A protein and the small-molecule ligand that binds it are described below.
Small molecule (SMILES): CCCCc1nc2c(N)nc3ccccc3c2n1Cc1ccc(CN)cc1

Sequence of chain 1.A:
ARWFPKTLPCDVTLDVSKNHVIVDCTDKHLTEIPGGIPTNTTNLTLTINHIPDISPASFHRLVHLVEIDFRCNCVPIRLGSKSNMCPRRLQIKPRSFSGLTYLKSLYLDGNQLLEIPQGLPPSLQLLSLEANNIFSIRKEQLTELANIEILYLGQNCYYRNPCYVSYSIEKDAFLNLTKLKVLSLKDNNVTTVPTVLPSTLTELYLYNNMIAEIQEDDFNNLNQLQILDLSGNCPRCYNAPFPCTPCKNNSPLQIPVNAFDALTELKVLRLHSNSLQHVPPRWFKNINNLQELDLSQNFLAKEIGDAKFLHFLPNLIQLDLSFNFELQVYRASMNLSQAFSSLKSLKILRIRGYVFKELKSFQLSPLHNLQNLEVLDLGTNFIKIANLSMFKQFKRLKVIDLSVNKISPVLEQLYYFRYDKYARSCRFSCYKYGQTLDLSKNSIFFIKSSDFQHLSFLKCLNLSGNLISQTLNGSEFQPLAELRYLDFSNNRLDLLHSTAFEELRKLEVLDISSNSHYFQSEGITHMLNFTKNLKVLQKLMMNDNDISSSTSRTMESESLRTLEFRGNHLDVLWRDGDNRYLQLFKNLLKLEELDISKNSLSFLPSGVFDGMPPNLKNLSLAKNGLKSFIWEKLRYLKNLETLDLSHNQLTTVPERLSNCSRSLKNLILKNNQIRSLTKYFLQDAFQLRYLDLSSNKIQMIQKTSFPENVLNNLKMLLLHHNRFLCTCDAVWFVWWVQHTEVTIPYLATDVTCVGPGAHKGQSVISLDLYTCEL

Sequence of chain 1.B:
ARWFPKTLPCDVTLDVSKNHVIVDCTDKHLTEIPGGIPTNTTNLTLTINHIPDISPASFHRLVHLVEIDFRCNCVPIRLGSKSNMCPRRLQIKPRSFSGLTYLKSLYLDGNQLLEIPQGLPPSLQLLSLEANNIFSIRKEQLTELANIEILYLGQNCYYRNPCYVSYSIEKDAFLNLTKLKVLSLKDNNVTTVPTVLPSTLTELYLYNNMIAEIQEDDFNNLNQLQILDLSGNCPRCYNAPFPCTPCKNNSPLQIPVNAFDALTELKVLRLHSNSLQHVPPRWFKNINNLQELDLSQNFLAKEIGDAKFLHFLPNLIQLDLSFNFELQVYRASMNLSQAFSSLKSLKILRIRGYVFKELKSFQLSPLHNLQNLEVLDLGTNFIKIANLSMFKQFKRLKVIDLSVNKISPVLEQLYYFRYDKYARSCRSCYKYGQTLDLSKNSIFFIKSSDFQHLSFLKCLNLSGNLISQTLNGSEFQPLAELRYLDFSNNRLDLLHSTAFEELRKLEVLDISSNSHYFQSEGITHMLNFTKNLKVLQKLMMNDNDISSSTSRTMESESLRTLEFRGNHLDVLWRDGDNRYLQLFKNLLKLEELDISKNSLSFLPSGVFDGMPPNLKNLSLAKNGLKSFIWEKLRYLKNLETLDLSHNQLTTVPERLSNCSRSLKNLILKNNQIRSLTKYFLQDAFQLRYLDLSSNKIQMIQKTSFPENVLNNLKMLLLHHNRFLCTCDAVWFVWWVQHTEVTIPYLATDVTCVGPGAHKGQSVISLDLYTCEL

Binding-site contacts:
Ligand atom C13 contacts residue GLY562 of chain 1.B at 3.6 Å.
Ligand atom C12 contacts residue PHE329 of chain 1.A at 3.7 Å (hydrophobic).
Ligand atom C6 contacts residue ILE563 of chain 1.B at 3.8 Å (hydrophobic).
Ligand atom C16 contacts residue VAL333 of chain 1.A at 3.3 Å (hydrophobic).
Ligand atom C17 contacts residue GLN332 of chain 1.A at 3.4 Å.
Ligand atom C20 contacts residue LEU535 of chain 1.B at 3.8 Å (hydrophobic).
Ligand atom C13 contacts residue PHE329 of chain 1.A at 3.7 Å (hydrophobic).
Ligand atom C17 contacts residue TYR334 of chain 1.A at 3.7 Å (hydrophobic).
Ligand atom C17 contacts residue VAL333 of chain 1.A at 3.5 Å (hydrophobic).
Ligand atom C7 contacts residue PHE386 of chain 1.A at 3.6 Å (hydrophobic).
Ligand atom C11 contacts residue GLY562 of chain 1.B at 3.2 Å.
Ligand atom C20 contacts residue GLN332 of chain 1.A at 3.8 Å.
Ligand atom C6 contacts residue PHE386 of chain 1.A at 3.7 Å (hydrophobic).
Ligand atom C5 contacts residue TYR334 of chain 1.A at 3.7 Å (hydrophobic).
Ligand atom C21 contacts residue SO41 of chain 1.FA at 2.8 Å.
Ligand atom C2 contacts residue PHE386 of chain 1.A at 3.4 Å (hydrophobic).
Ligand atom C2 contacts residue ASP533 of chain 1.B at 3.8 Å.
Ligand atom C5 contacts residue SO41 of chain 1.FA at 3.8 Å.
Ligand atom C10 contacts residue THR564 of chain 1.B at 3.3 Å.
Ligand atom C8 contacts residue PHE386 of chain 1.A at 3.6 Å (hydrophobic).
Ligand atom N contacts residue PHE386 of chain 1.A at 3.3 Å.
Ligand atom N contacts residue ASP533 of chain 1.B at 2.6 Å (salt-bridge).
Ligand atom N1 contacts residue THR564 of chain 1.B at 3.1 Å (h-bond).
Ligand atom C contacts residue PHE386 of chain 1.A at 3.2 Å (hydrophobic).
Ligand atom N3 contacts residue ASP533 of chain 1.B at 2.7 Å (salt-bridge).
Ligand atom C18 contacts residue SO41 of chain 1.FA at 3.3 Å.
Ligand atom C18 contacts residue GLN332 of chain 1.A at 3.7 Å.
Ligand atom N1 contacts residue LEU535 of chain 1.B at 3.8 Å.
Ligand atom C7 contacts residue LEU535 of chain 1.B at 3.6 Å (hydrophobic).
Ligand atom C4 contacts residue SO41 of chain 1.FA at 3.7 Å.
Ligand atom C21 contacts residue GLN332 of chain 1.A at 3.4 Å.
Ligand atom N4 contacts residue SO41 of chain 1.FA at 1.3 Å (h-bond).
Ligand atom C1 contacts residue PHE386 of chain 1.A at 3.6 Å (hydrophobic).
Ligand atom C6 contacts residue LEU535 of chain 1.B at 3.8 Å (hydrophobic).
Ligand atom C6 contacts residue ASP533 of chain 1.B at 3.3 Å.
Ligand atom C contacts residue ASP533 of chain 1.B at 3.6 Å.
Ligand atom N3 contacts residue ILE563 of chain 1.B at 3.1 Å.
Ligand atom N3 contacts residue THR564 of chain 1.B at 3.1 Å (h-bond).
Ligand atom C4 contacts residue PHE386 of chain 1.A at 3.7 Å (hydrophobic).
Ligand atom C contacts residue LEU535 of chain 1.B at 3.7 Å (hydrophobic).